Sequence of chain 1.D:
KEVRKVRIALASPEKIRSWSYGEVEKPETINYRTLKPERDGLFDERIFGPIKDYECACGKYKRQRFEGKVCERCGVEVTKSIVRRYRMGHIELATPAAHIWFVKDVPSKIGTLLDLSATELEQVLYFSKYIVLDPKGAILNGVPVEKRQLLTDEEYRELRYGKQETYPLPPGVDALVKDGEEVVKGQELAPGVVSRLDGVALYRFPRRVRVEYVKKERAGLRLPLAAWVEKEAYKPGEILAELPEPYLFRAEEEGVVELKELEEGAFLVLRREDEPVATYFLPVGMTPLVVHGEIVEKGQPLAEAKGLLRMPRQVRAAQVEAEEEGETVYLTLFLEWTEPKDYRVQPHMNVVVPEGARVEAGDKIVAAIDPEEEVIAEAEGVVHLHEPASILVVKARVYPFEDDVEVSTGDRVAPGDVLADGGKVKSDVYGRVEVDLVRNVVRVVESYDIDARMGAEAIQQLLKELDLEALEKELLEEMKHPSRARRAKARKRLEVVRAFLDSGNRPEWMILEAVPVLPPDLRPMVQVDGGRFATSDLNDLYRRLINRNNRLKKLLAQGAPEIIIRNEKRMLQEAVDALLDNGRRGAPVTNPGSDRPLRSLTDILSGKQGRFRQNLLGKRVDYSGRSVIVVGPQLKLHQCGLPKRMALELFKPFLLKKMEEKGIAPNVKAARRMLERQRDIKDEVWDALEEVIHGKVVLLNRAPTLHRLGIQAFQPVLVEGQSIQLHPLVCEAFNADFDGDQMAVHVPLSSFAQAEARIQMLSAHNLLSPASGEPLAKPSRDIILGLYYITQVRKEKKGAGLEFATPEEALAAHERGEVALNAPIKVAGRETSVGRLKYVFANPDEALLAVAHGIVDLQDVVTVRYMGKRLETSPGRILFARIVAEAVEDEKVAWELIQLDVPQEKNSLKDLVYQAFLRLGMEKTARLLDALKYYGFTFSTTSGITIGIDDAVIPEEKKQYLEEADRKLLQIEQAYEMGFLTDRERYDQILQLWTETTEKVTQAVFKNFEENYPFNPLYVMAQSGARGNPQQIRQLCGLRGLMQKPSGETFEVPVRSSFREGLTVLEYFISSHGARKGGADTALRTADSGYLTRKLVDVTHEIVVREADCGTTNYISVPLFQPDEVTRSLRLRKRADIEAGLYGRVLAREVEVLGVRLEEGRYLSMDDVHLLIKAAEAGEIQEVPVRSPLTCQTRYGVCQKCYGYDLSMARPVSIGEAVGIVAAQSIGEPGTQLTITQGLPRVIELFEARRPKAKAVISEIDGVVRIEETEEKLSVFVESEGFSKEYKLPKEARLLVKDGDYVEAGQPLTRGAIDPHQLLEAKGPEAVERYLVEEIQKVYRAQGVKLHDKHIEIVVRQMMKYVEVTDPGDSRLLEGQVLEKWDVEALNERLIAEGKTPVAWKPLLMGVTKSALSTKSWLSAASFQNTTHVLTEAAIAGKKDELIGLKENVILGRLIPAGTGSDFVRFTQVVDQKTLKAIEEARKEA

Sequence of chain 1.F:
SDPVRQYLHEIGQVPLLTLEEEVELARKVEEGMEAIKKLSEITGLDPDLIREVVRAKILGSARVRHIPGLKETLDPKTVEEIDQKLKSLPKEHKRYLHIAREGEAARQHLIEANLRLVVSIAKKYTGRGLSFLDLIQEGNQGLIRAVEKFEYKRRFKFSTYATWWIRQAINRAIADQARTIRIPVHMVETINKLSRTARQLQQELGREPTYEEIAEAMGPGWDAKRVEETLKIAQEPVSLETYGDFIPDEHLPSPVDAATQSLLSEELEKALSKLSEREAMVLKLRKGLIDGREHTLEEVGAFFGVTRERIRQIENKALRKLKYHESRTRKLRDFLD

Sequence of chain 1.C:
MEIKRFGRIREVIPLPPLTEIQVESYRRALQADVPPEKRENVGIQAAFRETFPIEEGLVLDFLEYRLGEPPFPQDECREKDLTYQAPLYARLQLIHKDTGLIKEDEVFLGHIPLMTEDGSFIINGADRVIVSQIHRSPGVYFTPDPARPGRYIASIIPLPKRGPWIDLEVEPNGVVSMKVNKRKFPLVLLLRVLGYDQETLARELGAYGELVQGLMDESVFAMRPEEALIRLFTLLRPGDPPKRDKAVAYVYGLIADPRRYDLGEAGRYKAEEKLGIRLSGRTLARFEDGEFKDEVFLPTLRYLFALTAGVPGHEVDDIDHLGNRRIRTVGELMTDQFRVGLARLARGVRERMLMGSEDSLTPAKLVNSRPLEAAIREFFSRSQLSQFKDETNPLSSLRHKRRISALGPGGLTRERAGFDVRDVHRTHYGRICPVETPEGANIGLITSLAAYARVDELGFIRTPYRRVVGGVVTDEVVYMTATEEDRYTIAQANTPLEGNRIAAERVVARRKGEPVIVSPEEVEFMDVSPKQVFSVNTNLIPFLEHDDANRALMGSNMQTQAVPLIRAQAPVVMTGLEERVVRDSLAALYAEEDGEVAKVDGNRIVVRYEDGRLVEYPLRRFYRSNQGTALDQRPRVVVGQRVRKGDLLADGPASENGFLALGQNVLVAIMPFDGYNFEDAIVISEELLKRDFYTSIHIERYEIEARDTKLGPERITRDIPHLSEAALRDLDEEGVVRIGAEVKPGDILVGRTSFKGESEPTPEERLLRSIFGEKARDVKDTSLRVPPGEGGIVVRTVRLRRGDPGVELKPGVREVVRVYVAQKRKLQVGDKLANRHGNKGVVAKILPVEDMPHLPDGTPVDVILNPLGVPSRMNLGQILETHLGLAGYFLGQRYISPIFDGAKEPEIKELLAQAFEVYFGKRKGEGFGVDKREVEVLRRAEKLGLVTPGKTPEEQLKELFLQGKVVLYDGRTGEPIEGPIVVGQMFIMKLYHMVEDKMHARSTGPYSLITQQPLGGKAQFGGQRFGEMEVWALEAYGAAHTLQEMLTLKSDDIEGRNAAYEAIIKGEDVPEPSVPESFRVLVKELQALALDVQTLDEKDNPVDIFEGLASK

Binding-site contacts:
Ligand atom OP1 contacts residue ASN448 of chain 1.C at 3.7 Å.
Ligand atom C4' contacts residue MG1 of chain 1.N at 3.8 Å.
Ligand atom OP2 contacts residue ASN448 of chain 1.C at 3.3 Å (h-bond).
Ligand atom OP1 contacts residue LYS838 of chain 1.C at 3.1 Å (salt-bridge).
Ligand atom O2' contacts residue LYS1004 of chain 1.C at 3.8 Å.
Ligand atom C3' contacts residue MG1 of chain 1.N at 3.5 Å.
Ligand atom O2' contacts residue HIS999 of chain 1.C at 3.6 Å.
Ligand atom C2' contacts residue ARG704 of chain 1.D at 3.6 Å.
Ligand atom O3' contacts residue ASP743 of chain 1.D at 2.8 Å (salt-bridge).
Ligand atom O3' contacts residue ARG704 of chain 1.D at 2.9 Å (salt-bridge).
Ligand atom C5' contacts residue ASP741 of chain 1.D at 3.5 Å.
Ligand atom O5' contacts residue ASN448 of chain 1.C at 3.6 Å.
Ligand atom O3' contacts residue LYS838 of chain 1.C at 3.5 Å (salt-bridge).
Ligand atom O5' contacts residue GLN567 of chain 1.C at 3.6 Å (h-bond).
Ligand atom OP1 contacts residue LYS846 of chain 1.C at 2.8 Å (salt-bridge).
Ligand atom OP1 contacts residue PRO444 of chain 1.C at 3.8 Å.
Ligand atom OP2 contacts residue ASN448 of chain 1.C at 3.5 Å (h-bond).
Ligand atom C4' contacts residue ASP743 of chain 1.D at 3.3 Å.
Ligand atom O3' contacts residue GLN567 of chain 1.C at 3.2 Å (h-bond).
Ligand atom P contacts residue ASN448 of chain 1.C at 3.7 Å.
Ligand atom O4' contacts residue HIS999 of chain 1.C at 3.6 Å.
Ligand atom C5' contacts residue GLN393 of chain 1.C at 3.6 Å.
Ligand atom C2 contacts residue THR339 of chain 1.F at 3.6 Å.
Ligand atom C3' contacts residue ASP743 of chain 1.D at 3.6 Å.
Ligand atom O3' contacts residue MG1 of chain 1.N at 2.6 Å.
Ligand atom P contacts residue GLN567 of chain 1.C at 3.5 Å.
Ligand atom O2' contacts residue GLN393 of chain 1.C at 3.6 Å.
Ligand atom OP1 contacts residue ARG420 of chain 1.C at 3.1 Å (salt-bridge).
Ligand atom C4' contacts residue HIS999 of chain 1.C at 3.8 Å.
Ligand atom OP1 contacts residue ILE452 of chain 1.C at 3.3 Å.
Ligand atom C5' contacts residue MG1 of chain 1.N at 3.5 Å.
Ligand atom N3 contacts residue THR339 of chain 1.F at 3.5 Å (h-bond).
Ligand atom O2' contacts residue ARG704 of chain 1.D at 3.6 Å (salt-bridge).
Ligand atom OP1 contacts residue ASP741 of chain 1.D at 3.7 Å.
Ligand atom C4 contacts residue THR339 of chain 1.F at 3.8 Å.
Ligand atom O2' contacts residue GLN390 of chain 1.C at 3.8 Å.
Ligand atom OP2 contacts residue ARG420 of chain 1.C at 3.1 Å (salt-bridge).
Ligand atom OP1 contacts residue GLN567 of chain 1.C at 2.9 Å (h-bond).
Ligand atom C3' contacts residue ARG704 of chain 1.D at 3.7 Å.
Ligand atom C5' contacts residue ASP743 of chain 1.D at 3.5 Å.

A small-molecule ligand and the protein it binds are described below.
Small molecule (SMILES): Nc1ccn([C@@H]2O[C@H](CO[P](=O)(O)O[C@H]3[C@@H](O)[C@H](n4ccc(=O)[nH]c4=O)O[C@@H]3CO[P](=O)(O)O[C@H]3[C@@H](O)[C@H](n4ccc(N)nc4=O)O[C@@H]3CO[P](=O)(O)O[C@H]3[C@@H](O)[C@H](n4ccc(N)nc4=O)O[C@@H]3CO[P](=O)(O)O[C@H]3[C@@H](O)[C@H](n4ccc(N)nc4=O)O[C@@H]3CO)[C@@H](O[P](=O)(O)OC[C@H]3O[C@@H](n4cnc5c(=O)nc(N)[nH]c54)[C@H](O)[C@@H]3O[P](=O)(O)OC[C@H]3O[C@@H](n4cnc5c(N)ncnc54)[C@H](O)[C@@H]3O)[C@H]2O)c(=O)n1